The small molecule below binds the protein below.
Small molecule (SMILES): CC[C@H](C)[C@H](NC(=O)[C@H](CC(C)C)NC(=O)[C@H](CCC(N)=O)NC(=O)[C@H](Cc1ccc(O)cc1)NC(=O)[C@@H](NC(=O)[C@@H](N)CC(=O)O)[C@@H](C)CC)C(=O)N[C@H](C=O)CCSC

Binding-site contacts:
Ligand atom C contacts residue ARG132 of chain 1.A at 4.0 Å.
Ligand atom CE2 contacts residue ILE103 of chain 1.A at 3.9 Å (hydrophobic).
Ligand atom CD1 contacts residue LEU111 of chain 1.A at 3.5 Å (hydrophobic).
Ligand atom CB contacts residue ARG151 of chain 1.A at 3.5 Å.
Ligand atom O contacts residue ASN106 of chain 1.A at 3.9 Å.
Ligand atom CE1 contacts residue LEU111 of chain 1.A at 3.9 Å (hydrophobic).
Ligand atom C contacts residue SER153 of chain 1.A at 3.9 Å.
Ligand atom CD2 contacts residue ILE103 of chain 1.A at 3.5 Å (hydrophobic).
Ligand atom CE contacts residue LEU46 of chain 1.A at 4.0 Å (hydrophobic).
Ligand atom CD1 contacts residue ALA136 of chain 1.A at 3.6 Å (hydrophobic).
Ligand atom SD contacts residue TYR53 of chain 1.A at 4.0 Å.
Ligand atom O contacts residue ARG132 of chain 1.A at 3.7 Å.
Ligand atom CB contacts residue ARG132 of chain 1.A at 4.0 Å.
Ligand atom SD contacts residue ARG132 of chain 1.A at 3.8 Å.
Ligand atom CA contacts residue ASN106 of chain 1.A at 4.0 Å.
Ligand atom SD contacts residue MET135 of chain 1.A at 3.5 Å.
Ligand atom CD2 contacts residue LEU139 of chain 1.A at 3.7 Å (hydrophobic).
Ligand atom CD1 contacts residue ARG132 of chain 1.A at 3.4 Å.
Ligand atom CE contacts residue GLU50 of chain 1.A at 3.2 Å.
Ligand atom CG contacts residue ILE103 of chain 1.A at 3.4 Å (hydrophobic).
Ligand atom CG contacts residue ARG132 of chain 1.A at 3.2 Å.
Ligand atom O contacts residue ARG132 of chain 1.A at 3.8 Å.
Ligand atom CD1 contacts residue ARG132 of chain 1.A at 3.9 Å.
Ligand atom CD1 contacts residue ALA136 of chain 1.A at 3.9 Å (hydrophobic).
Ligand atom CE contacts residue PRO152 of chain 1.A at 3.6 Å (hydrophobic).
Ligand atom NE2 contacts residue LYS104 of chain 1.A at 3.0 Å (salt-bridge).
Ligand atom CD1 contacts residue LYS133 of chain 1.A at 3.6 Å.
Ligand atom CG1 contacts residue ARG132 of chain 1.A at 3.8 Å.
Ligand atom CD2 contacts residue MET135 of chain 1.A at 4.0 Å (hydrophobic).
Ligand atom O contacts residue SER153 of chain 1.A at 3.1 Å (h-bond).
Ligand atom CB contacts residue LYS104 of chain 1.A at 3.9 Å.
Ligand atom CB contacts residue ILE103 of chain 1.A at 3.8 Å (hydrophobic).
Ligand atom O contacts residue ASN106 of chain 1.A at 3.6 Å.
Ligand atom CD1 contacts residue MET135 of chain 1.A at 4.1 Å (hydrophobic).
Ligand atom O contacts residue ARG151 of chain 1.A at 3.6 Å.
Ligand atom CG2 contacts residue ARG151 of chain 1.A at 3.4 Å.
Ligand atom CD1 contacts residue ARG132 of chain 1.A at 3.3 Å.
Ligand atom CE contacts residue TYR53 of chain 1.A at 3.8 Å (hydrophobic).
Ligand atom CD1 contacts residue ILE103 of chain 1.A at 3.7 Å (hydrophobic).
Ligand atom O contacts residue LYS104 of chain 1.A at 4.1 Å.

Sequence of chain 1.A:
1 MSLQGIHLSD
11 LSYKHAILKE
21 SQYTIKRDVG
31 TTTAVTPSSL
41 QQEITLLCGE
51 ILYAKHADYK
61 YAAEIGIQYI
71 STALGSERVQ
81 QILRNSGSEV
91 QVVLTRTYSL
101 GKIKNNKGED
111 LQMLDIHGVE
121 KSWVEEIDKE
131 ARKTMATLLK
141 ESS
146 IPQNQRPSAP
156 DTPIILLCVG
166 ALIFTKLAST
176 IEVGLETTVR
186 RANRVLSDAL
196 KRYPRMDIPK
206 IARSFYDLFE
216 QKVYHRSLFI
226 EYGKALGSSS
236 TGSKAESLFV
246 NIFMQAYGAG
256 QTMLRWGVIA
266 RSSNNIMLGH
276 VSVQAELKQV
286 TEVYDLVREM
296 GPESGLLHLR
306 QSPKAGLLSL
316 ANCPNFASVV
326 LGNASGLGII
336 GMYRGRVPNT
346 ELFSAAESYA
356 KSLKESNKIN